Binding-site contacts:
Ligand atom N2 contacts residue ILE168 of chain 2.C at 4.3 Å.
Ligand atom C3 contacts residue ASN203 of chain 2.C at 4.2 Å.
Ligand atom C7 contacts residue ASN203 of chain 2.C at 3.5 Å.
Ligand atom C8 contacts residue GLU206 of chain 2.C at 3.9 Å.
Ligand atom O7 contacts residue THR205 of chain 2.C at 3.9 Å.
Ligand atom C6 contacts residue THR205 of chain 2.C at 4.5 Å.
Ligand atom C8 contacts residue GLN201 of chain 2.C at 3.8 Å.
Ligand atom O5 contacts residue THR205 of chain 2.C at 3.5 Å (h-bond).
Ligand atom O7 contacts residue LYS241 of chain 2.C at 4.5 Å.
Ligand atom C4 contacts residue ASN203 of chain 2.C at 4.5 Å.
Ligand atom C5 contacts residue ASN203 of chain 2.C at 3.8 Å.
Ligand atom O7 contacts residue ASN203 of chain 2.C at 3.2 Å (h-bond).
Ligand atom C8 contacts residue THR162 of chain 2.C at 4.2 Å.
Ligand atom C8 contacts residue ILE168 of chain 2.C at 3.8 Å (hydrophobic).
Ligand atom C6 contacts residue GLU206 of chain 2.C at 3.6 Å.
Ligand atom N2 contacts residue ASN203 of chain 2.C at 3.4 Å (h-bond).
Ligand atom O7 contacts residue GLN201 of chain 2.C at 4.1 Å.
Ligand atom O5 contacts residue ASN203 of chain 2.C at 2.4 Å (h-bond).
Ligand atom C1 contacts residue THR205 of chain 2.C at 3.3 Å.
Ligand atom C2 contacts residue ASN203 of chain 2.C at 2.9 Å.
Ligand atom C5 contacts residue THR205 of chain 2.C at 3.7 Å.
Ligand atom O6 contacts residue GLU206 of chain 2.C at 2.7 Å (salt-bridge).
Ligand atom C1 contacts residue ASN203 of chain 2.C at 1.9 Å.
Ligand atom O6 contacts residue THR205 of chain 2.C at 3.9 Å.
Ligand atom C7 contacts residue ILE168 of chain 2.C at 4.3 Å (hydrophobic).

Sequence of chain 2.C:
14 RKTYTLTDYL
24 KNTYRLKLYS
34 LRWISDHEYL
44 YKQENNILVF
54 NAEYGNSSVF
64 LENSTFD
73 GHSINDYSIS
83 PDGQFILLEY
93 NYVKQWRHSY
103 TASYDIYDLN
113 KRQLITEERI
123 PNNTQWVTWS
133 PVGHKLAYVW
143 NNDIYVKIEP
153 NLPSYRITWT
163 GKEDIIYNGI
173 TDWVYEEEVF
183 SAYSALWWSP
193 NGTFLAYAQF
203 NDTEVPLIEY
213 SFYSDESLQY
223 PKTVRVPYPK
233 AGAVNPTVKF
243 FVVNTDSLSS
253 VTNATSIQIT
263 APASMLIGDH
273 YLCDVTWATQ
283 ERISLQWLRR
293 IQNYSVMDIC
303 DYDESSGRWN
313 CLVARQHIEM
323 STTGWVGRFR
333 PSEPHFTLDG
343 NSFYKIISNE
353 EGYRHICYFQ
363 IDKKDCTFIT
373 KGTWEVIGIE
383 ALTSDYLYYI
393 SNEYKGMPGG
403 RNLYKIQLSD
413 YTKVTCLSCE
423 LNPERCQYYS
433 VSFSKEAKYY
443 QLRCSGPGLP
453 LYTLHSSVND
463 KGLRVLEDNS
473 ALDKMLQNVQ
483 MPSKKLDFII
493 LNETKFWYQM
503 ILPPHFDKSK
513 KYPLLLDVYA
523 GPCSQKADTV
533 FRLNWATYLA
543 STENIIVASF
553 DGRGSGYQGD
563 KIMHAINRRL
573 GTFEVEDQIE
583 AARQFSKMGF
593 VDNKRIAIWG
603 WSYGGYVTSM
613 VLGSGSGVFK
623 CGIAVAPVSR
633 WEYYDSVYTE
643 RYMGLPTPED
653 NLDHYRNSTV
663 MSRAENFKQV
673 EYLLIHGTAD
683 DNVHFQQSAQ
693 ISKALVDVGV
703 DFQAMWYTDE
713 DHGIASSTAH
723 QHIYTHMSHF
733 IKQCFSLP

A protein and the small-molecule ligand that binds it are described below.
Small molecule (SMILES): CC(=O)N[C@H]1[C@H](O[C@H]2[C@H](O)[C@@H](NC(C)=O)CO[C@@H]2CO)O[C@H](CO)[C@@H](O)[C@@H]1O